Binding-site contacts:
Ligand atom C29 contacts residue ILE499 of chain 1.B at 3.9 Å (hydrophobic).
Ligand atom C17 contacts residue THR461 of chain 1.A at 3.8 Å.
Ligand atom F33 contacts residue LEU423 of chain 1.A at 3.8 Å.
Ligand atom F19 contacts residue VAL501 of chain 1.A at 3.0 Å.
Ligand atom C23 contacts residue ILE499 of chain 1.B at 3.9 Å (hydrophobic).
Ligand atom C26 contacts residue ILE499 of chain 1.B at 3.7 Å (hydrophobic).
Ligand atom F44 contacts residue LEU505 of chain 1.A at 3.4 Å.
Ligand atom C4 contacts residue LEU509 of chain 1.A at 3.8 Å (hydrophobic).
Ligand atom C13 contacts residue LEU434 of chain 1.A at 3.7 Å (hydrophobic).
Ligand atom F33 contacts residue THR427 of chain 1.A at 2.7 Å.
Ligand atom F44 contacts residue LEU509 of chain 1.A at 3.7 Å.
Ligand atom N36 contacts residue LEU434 of chain 1.A at 3.8 Å.
Ligand atom F31 contacts residue LEU424 of chain 1.A at 3.7 Å.
Ligand atom N36 contacts residue PHE462 of chain 1.A at 3.5 Å.
Ligand atom C7 contacts residue MET465 of chain 1.A at 3.6 Å (hydrophobic).
Ligand atom C24 contacts residue ILE499 of chain 1.B at 3.6 Å (hydrophobic).
Ligand atom C14 contacts residue LEU505 of chain 1.A at 3.5 Å (hydrophobic).
Ligand atom C1 contacts residue THR427 of chain 1.A at 3.2 Å.
Ligand atom O21 contacts residue ILE503 of chain 1.B at 3.2 Å.
Ligand atom F42 contacts residue ILE458 of chain 1.A at 3.8 Å.
Ligand atom C6 contacts residue MET465 of chain 1.A at 3.7 Å (hydrophobic).
Ligand atom O12 contacts residue PHE430 of chain 1.A at 3.2 Å (h-bond).
Ligand atom F32 contacts residue LEU423 of chain 1.A at 3.5 Å.
Ligand atom C15 contacts residue VAL501 of chain 1.A at 3.7 Å (hydrophobic).
Ligand atom C30 contacts residue THR427 of chain 1.A at 3.7 Å.
Ligand atom F19 contacts residue PHE497 of chain 1.A at 3.7 Å.
Ligand atom F32 contacts residue ILE499 of chain 1.B at 3.4 Å.
Ligand atom F42 contacts residue PHE462 of chain 1.A at 3.8 Å.
Ligand atom C35 contacts residue PHE462 of chain 1.A at 3.5 Å (hydrophobic).
Ligand atom O11 contacts residue PHE462 of chain 1.A at 3.8 Å.
Ligand atom C14 contacts residue PHE430 of chain 1.A at 3.8 Å (hydrophobic).
Ligand atom C15 contacts residue LEU505 of chain 1.A at 3.4 Å (hydrophobic).
Ligand atom F33 contacts residue LEU424 of chain 1.A at 3.4 Å.
Ligand atom N22 contacts residue THR427 of chain 1.A at 3.5 Å (h-bond).
Ligand atom C23 contacts residue THR427 of chain 1.A at 3.7 Å.
Ligand atom C18 contacts residue LEU434 of chain 1.A at 3.6 Å (hydrophobic).
Ligand atom O12 contacts residue ILE431 of chain 1.A at 3.4 Å (h-bond).
Ligand atom C25 contacts residue ILE499 of chain 1.B at 3.5 Å (hydrophobic).
Ligand atom C1 contacts residue SER426 of chain 1.A at 3.3 Å.
Ligand atom C17 contacts residue LEU434 of chain 1.A at 3.6 Å (hydrophobic).

A small-molecule ligand and the protein it binds are described below.
Small molecule (SMILES): C[C@H]1[C@H](F)C[C@@H](C(=O)NCc2cc(-c3cnc(C(F)(F)F)nc3)ncc2C(F)(F)F)N1S(=O)(=O)c1ccc(F)cc1

Sequence of chain 1.A:
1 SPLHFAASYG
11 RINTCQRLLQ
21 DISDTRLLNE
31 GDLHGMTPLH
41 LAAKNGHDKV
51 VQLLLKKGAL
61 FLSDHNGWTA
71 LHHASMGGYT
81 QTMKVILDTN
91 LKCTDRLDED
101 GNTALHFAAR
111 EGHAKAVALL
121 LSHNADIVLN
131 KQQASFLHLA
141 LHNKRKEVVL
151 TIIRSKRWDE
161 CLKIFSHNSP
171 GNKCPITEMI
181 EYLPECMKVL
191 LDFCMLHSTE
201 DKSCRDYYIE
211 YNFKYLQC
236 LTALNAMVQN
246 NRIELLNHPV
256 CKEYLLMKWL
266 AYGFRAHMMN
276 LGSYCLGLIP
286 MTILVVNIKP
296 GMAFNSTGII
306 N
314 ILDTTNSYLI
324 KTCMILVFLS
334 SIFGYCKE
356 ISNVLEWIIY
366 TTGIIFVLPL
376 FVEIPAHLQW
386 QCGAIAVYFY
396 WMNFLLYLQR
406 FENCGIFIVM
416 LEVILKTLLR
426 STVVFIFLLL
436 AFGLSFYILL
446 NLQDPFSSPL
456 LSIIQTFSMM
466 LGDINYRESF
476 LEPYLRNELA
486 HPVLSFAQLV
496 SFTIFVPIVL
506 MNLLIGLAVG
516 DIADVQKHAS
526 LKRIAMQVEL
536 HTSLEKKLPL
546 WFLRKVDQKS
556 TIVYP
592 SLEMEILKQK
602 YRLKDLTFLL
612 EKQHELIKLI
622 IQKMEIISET

Sequence of chain 1.B:
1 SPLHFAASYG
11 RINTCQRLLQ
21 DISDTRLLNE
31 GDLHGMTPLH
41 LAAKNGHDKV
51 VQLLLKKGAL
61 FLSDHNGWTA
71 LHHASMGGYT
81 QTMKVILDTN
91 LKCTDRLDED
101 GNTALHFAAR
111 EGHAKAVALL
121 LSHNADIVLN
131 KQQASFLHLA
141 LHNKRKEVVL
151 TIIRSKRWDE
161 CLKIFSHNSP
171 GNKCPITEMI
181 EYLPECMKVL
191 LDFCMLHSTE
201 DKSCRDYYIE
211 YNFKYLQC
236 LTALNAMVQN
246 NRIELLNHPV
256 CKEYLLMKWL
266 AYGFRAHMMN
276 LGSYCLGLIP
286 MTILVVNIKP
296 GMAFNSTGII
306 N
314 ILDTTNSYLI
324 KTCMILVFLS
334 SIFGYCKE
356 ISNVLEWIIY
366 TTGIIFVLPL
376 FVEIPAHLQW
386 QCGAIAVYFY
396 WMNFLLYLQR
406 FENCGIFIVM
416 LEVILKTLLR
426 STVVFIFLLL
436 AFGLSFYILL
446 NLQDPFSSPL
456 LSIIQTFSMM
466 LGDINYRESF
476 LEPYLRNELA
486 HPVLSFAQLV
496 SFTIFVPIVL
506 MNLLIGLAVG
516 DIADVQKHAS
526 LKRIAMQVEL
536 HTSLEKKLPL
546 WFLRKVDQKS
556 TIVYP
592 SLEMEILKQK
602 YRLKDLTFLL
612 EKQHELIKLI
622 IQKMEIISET